A small-molecule ligand and the protein it binds are described below.
Small molecule (SMILES): CC(=O)N[C@H]1[C@H](O[C@H]2[C@H](O)[C@@H](NC(C)=O)CO[C@@H]2CO)O[C@H](CO)[C@@H](O)[C@@H]1O

Sequence of chain 2.D:
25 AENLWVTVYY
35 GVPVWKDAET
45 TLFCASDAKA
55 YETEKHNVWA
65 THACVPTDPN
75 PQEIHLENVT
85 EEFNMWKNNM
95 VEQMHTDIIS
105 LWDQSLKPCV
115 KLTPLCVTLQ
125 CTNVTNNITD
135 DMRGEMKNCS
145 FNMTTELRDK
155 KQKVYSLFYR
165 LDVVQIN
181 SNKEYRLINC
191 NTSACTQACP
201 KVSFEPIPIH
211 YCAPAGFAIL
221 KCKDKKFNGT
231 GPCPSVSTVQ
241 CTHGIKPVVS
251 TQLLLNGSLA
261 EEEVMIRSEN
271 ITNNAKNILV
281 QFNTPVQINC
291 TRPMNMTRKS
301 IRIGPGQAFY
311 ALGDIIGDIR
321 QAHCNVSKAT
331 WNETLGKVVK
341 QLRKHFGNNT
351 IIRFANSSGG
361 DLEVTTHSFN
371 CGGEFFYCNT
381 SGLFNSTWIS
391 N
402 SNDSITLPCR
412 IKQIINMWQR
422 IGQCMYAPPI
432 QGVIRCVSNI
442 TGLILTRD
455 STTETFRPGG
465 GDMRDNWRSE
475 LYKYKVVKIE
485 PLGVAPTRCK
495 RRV

Binding-site contacts:
Ligand atom C2 contacts residue ASN289 of chain 2.D at 2.5 Å.
Ligand atom C8 contacts residue SER327 of chain 2.D at 3.5 Å.
Ligand atom C3 contacts residue ASN289 of chain 2.D at 3.8 Å.
Ligand atom C4 contacts residue ASN289 of chain 2.D at 4.2 Å.
Ligand atom N2 contacts residue GLN287 of chain 2.D at 4.3 Å.
Ligand atom O5 contacts residue GLN287 of chain 2.D at 4.4 Å.
Ligand atom C8 contacts residue VAL326 of chain 2.D at 4.0 Å (hydrophobic).
Ligand atom O6 contacts residue ASN289 of chain 2.D at 4.4 Å.
Ligand atom O5 contacts residue VAL438 of chain 2.D at 4.1 Å.
Ligand atom C5 contacts residue GLN287 of chain 2.D at 4.3 Å.
Ligand atom O7 contacts residue ASN325 of chain 2.D at 3.7 Å.
Ligand atom C8 contacts residue SER405 of chain 2.D at 4.2 Å.
Ligand atom O7 contacts residue ASN289 of chain 2.D at 3.3 Å (h-bond).
Ligand atom C8 contacts residue GLN287 of chain 2.D at 4.5 Å.
Ligand atom C1 contacts residue ASN289 of chain 2.D at 1.4 Å.
Ligand atom O5 contacts residue ARG436 of chain 2.D at 4.3 Å.
Ligand atom C1 contacts residue GLN287 of chain 2.D at 3.9 Å.
Ligand atom O5 contacts residue ASN289 of chain 2.D at 2.2 Å (h-bond).
Ligand atom C5 contacts residue ASN289 of chain 2.D at 3.6 Å.
Ligand atom N2 contacts residue ASN289 of chain 2.D at 3.0 Å (h-bond).
Ligand atom C7 contacts residue ASN325 of chain 2.D at 4.3 Å.
Ligand atom C8 contacts residue ASN325 of chain 2.D at 3.6 Å.
Ligand atom C8 contacts residue ASN289 of chain 2.D at 3.6 Å.
Ligand atom C7 contacts residue ASN289 of chain 2.D at 3.2 Å.
Ligand atom C1 contacts residue VAL438 of chain 2.D at 4.3 Å (hydrophobic).